This protein binds this small molecule.
Small molecule (SMILES): O=C(O)C(=O)O

Sequence of chain 1.C:
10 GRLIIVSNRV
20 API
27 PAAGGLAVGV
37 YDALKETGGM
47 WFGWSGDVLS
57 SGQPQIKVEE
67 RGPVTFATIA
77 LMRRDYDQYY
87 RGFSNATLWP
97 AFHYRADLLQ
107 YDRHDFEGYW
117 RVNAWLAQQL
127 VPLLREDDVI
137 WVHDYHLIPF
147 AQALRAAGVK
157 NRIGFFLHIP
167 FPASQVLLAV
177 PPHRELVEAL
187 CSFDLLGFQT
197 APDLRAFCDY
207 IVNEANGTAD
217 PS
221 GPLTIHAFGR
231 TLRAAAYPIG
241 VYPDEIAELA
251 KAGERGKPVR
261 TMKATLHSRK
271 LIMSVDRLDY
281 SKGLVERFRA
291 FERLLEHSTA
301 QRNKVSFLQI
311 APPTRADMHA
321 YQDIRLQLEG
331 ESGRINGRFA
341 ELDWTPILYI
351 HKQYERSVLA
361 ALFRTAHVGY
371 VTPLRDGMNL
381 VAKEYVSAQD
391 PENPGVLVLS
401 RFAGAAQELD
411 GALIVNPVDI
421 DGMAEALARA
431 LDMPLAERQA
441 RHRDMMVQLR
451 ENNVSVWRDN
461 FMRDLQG

Binding-site contacts:
Ligand atom C2 contacts residue TRP116 of chain 1.C at 4.1 Å (hydrophobic).
Ligand atom C1 contacts residue TRP116 of chain 1.C at 4.2 Å (hydrophobic).
Ligand atom O6 contacts residue GLU181 of chain 1.C at 3.3 Å.
Ligand atom O5 contacts residue TRP116 of chain 1.C at 4.3 Å.
Ligand atom C1 contacts residue PHE112 of chain 1.C at 4.4 Å (hydrophobic).
Ligand atom O5 contacts residue PHE112 of chain 1.C at 3.7 Å.
Ligand atom O4 contacts residue TRP116 of chain 1.C at 3.8 Å.
Ligand atom O3 contacts residue TRP116 of chain 1.C at 4.2 Å.
Ligand atom C2 contacts residue GLU181 of chain 1.C at 4.3 Å.
Ligand atom O5 contacts residue GLU113 of chain 1.C at 4.2 Å.
Ligand atom O4 contacts residue GLU181 of chain 1.C at 4.4 Å.
Ligand atom O6 contacts residue PHE112 of chain 1.C at 3.4 Å.
Ligand atom C2 contacts residue PHE112 of chain 1.C at 4.2 Å (hydrophobic).